The protein below binds the small molecule below.
Small molecule (SMILES): Nc1ccn([C@@H]2O[C@H](CO[P](=O)(O)O[C@H]3[C@@H](O)[C@H](n4cnc5c(=O)nc(N)[nH]c54)O[C@@H]3CO[P](=O)(O)O[C@H]3[C@@H](O)[C@H](n4cnc5c(=O)nc(N)[nH]c54)O[C@@H]3CO[P](=O)(O)O[C@H]3[C@@H](O)[C@H](n4cnc5c(N)ncnc54)O[C@@H]3CO[P](=O)(O)O[C@H]3[C@@H](O)[C@H](n4ccc(N)nc4=O)O[C@@H]3CO[P](=O)(O)O[C@H]3[C@@H](O)[C@H](n4ccc(N)nc4=O)O[C@@H]3CO[P](=O)(O)O[C@H]3[C@@H](O)[C@H](n4cnc5c(N)ncnc54)O[C@@H]3CO[P](=O)(O)O[C@H]3[C@@H](O)[C@H](n4cnc5c(=O)nc(N)[nH]c54)O[C@@H]3CO[P](=O)(O)O[C@H]3[C@@H](O)[C@H](n4cnc5c(N)ncnc54)O[C@@H]3COP(=O)=O)[C@@H](O)[C@H]2O)c(=O)n1

Sequence of chain 1.B:
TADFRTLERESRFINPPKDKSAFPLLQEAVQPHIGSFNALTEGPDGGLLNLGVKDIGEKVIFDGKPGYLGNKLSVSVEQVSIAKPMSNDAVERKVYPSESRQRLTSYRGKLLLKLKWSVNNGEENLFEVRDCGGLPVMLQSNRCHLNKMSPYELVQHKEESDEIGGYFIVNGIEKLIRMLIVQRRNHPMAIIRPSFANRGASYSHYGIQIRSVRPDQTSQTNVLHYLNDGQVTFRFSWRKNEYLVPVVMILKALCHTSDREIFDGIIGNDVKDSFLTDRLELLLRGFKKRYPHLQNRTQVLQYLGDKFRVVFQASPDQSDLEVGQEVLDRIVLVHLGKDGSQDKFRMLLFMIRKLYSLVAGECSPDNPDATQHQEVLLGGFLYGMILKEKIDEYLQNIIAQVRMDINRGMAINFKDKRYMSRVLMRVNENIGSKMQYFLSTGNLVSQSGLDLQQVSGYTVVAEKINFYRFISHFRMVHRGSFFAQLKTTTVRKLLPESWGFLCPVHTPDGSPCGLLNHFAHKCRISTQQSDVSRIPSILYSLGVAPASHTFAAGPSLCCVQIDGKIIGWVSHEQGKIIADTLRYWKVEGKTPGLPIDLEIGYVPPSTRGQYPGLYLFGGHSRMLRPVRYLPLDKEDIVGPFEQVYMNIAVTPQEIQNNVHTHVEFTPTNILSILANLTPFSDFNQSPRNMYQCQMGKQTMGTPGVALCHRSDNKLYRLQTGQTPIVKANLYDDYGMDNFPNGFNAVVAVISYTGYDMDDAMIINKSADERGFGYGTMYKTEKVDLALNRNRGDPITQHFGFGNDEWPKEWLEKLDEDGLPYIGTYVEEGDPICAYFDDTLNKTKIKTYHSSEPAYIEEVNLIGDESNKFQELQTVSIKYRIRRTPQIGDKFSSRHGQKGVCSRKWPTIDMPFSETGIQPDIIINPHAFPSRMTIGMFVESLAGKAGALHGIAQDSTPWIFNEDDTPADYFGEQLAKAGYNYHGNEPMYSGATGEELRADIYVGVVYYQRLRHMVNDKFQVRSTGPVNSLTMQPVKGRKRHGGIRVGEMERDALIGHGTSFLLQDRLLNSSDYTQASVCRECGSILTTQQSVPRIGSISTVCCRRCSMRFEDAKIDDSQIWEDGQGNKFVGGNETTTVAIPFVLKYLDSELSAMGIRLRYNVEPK

Binding-site contacts:
Ligand atom C3' contacts residue GLN724 of chain 1.B at 3.7 Å.
Ligand atom O3' contacts residue ASP629 of chain 1.A at 3.0 Å (salt-bridge).
Ligand atom OP1 contacts residue LYS469 of chain 1.A at 3.1 Å (salt-bridge).
Ligand atom OP2 contacts residue ARG1065 of chain 1.B at 2.7 Å (salt-bridge).
Ligand atom C5' contacts residue HIS1038 of chain 1.B at 3.7 Å.
Ligand atom C5' contacts residue ASP629 of chain 1.A at 3.4 Å.
Ligand atom N3 contacts residue G2P1 of chain 1.W at 3.8 Å.
Ligand atom O2' contacts residue GLU489 of chain 1.B at 3.6 Å (salt-bridge).
Ligand atom C2' contacts residue ASP631 of chain 1.A at 3.3 Å.
Ligand atom C3' contacts residue MG1 of chain 1.P at 3.4 Å.
Ligand atom O2' contacts residue ARG495 of chain 1.B at 3.2 Å (salt-bridge).
Ligand atom O2' contacts residue MG1 of chain 1.P at 3.7 Å.
Ligand atom OP1 contacts residue ARG204 of chain 1.B at 3.0 Å (salt-bridge).
Ligand atom C3' contacts residue ASP631 of chain 1.A at 3.3 Å.
Ligand atom P contacts residue LYS916 of chain 1.B at 3.7 Å.
Ligand atom C3' contacts residue ARG495 of chain 1.B at 3.5 Å.
Ligand atom O3' contacts residue VAL486 of chain 1.B at 3.6 Å.
Ligand atom C4' contacts residue ASP631 of chain 1.A at 3.3 Å.
Ligand atom O3' contacts residue ASP631 of chain 1.A at 2.9 Å (salt-bridge).
Ligand atom O3' contacts residue LYS916 of chain 1.B at 3.5 Å (salt-bridge).
Ligand atom O2' contacts residue ARG1037 of chain 1.B at 3.1 Å (salt-bridge).
Ligand atom O2' contacts residue ARG591 of chain 1.A at 2.5 Å (salt-bridge).
Ligand atom C4 contacts residue G2P1 of chain 1.W at 3.7 Å.
Ligand atom OP1 contacts residue GLN720 of chain 1.B at 3.6 Å.
Ligand atom N4 contacts residue G2P1 of chain 1.W at 3.7 Å.
Ligand atom C2' contacts residue ARG591 of chain 1.A at 3.5 Å.
Ligand atom C4' contacts residue SER482 of chain 1.B at 3.6 Å.
Ligand atom N6 contacts residue LEU373 of chain 1.A at 3.4 Å.
Ligand atom OP1 contacts residue GLN724 of chain 1.B at 2.9 Å (h-bond).
Ligand atom P contacts residue ARG495 of chain 1.B at 3.4 Å.
Ligand atom P contacts residue LYS924 of chain 1.B at 3.6 Å.
Ligand atom P contacts residue GLN724 of chain 1.B at 3.4 Å.
Ligand atom O2' contacts residue ASP631 of chain 1.A at 2.3 Å (salt-bridge).
Ligand atom OP1 contacts residue LYS924 of chain 1.B at 2.7 Å (salt-bridge).
Ligand atom OP1 contacts residue LYS916 of chain 1.B at 2.7 Å (salt-bridge).
Ligand atom O3' contacts residue MG1 of chain 1.P at 2.1 Å.
Ligand atom O3' contacts residue GLN724 of chain 1.B at 2.6 Å (h-bond).
Ligand atom O3' contacts residue ARG495 of chain 1.B at 2.4 Å (salt-bridge).
Ligand atom C2' contacts residue G2P1 of chain 1.W at 3.3 Å.
Ligand atom OP1 contacts residue ARG495 of chain 1.B at 2.6 Å (salt-bridge).

Sequence of chain 1.A:
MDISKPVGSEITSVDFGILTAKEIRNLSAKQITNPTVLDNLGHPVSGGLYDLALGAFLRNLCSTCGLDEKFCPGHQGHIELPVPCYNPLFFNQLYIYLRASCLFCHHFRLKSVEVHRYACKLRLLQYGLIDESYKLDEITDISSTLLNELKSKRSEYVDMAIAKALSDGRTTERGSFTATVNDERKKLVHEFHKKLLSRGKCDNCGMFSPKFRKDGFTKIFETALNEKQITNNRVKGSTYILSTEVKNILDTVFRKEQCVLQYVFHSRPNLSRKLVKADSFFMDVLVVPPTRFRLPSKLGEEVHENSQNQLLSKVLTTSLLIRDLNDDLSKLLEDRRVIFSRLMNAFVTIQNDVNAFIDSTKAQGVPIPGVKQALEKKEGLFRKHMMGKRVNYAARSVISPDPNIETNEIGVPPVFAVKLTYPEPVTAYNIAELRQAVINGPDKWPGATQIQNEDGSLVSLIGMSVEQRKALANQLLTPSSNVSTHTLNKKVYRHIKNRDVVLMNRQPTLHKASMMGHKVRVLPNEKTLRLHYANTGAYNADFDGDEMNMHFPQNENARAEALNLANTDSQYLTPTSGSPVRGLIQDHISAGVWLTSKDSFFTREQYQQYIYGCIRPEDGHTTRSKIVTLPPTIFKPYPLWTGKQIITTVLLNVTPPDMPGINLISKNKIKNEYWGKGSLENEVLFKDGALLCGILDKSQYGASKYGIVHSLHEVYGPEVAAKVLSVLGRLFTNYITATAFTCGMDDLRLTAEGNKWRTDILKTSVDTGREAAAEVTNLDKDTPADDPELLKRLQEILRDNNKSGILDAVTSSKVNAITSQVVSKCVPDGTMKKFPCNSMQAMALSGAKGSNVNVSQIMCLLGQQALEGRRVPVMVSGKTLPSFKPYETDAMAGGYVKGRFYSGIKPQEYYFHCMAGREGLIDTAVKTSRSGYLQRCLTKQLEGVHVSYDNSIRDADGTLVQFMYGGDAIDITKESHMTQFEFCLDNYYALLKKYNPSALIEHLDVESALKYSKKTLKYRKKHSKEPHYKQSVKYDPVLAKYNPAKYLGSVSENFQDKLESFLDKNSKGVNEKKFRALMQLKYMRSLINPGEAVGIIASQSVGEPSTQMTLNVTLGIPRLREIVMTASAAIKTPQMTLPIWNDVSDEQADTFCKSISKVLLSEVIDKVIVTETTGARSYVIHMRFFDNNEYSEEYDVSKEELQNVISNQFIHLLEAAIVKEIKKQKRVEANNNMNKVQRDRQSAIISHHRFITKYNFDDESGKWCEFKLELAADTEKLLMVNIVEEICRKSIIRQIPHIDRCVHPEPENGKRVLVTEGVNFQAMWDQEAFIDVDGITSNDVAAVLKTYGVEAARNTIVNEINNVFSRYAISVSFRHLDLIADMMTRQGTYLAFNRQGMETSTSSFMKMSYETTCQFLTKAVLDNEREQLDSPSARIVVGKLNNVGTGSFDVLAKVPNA